Binding-site contacts:
Ligand atom C1 contacts residue ASN247 of chain 1.E at 3.9 Å.
Ligand atom O3 contacts residue THR246 of chain 1.E at 4.3 Å.
Ligand atom N2 contacts residue ASN244 of chain 1.E at 2.4 Å (h-bond).
Ligand atom C4 contacts residue ASN244 of chain 1.E at 4.1 Å.
Ligand atom C5 contacts residue THR246 of chain 1.E at 3.8 Å.
Ligand atom O5 contacts residue THR246 of chain 1.E at 3.8 Å.
Ligand atom C5 contacts residue ASN244 of chain 1.E at 3.5 Å.
Ligand atom C8 contacts residue ASN244 of chain 1.E at 4.1 Å.
Ligand atom O4 contacts residue THR246 of chain 1.E at 4.5 Å.
Ligand atom O5 contacts residue ASN244 of chain 1.E at 2.3 Å (h-bond).
Ligand atom C2 contacts residue ASN244 of chain 1.E at 2.2 Å.
Ligand atom C1 contacts residue ASN244 of chain 1.E at 1.3 Å.
Ligand atom C5 contacts residue ASN247 of chain 1.E at 4.4 Å.
Ligand atom C7 contacts residue ASN244 of chain 1.E at 3.0 Å.
Ligand atom C1 contacts residue THR246 of chain 1.E at 2.7 Å.
Ligand atom C4 contacts residue THR246 of chain 1.E at 3.9 Å.
Ligand atom O7 contacts residue ASN244 of chain 1.E at 3.5 Å (h-bond).
Ligand atom C7 contacts residue THR246 of chain 1.E at 4.5 Å.
Ligand atom O5 contacts residue ASN247 of chain 1.E at 3.9 Å.
Ligand atom C3 contacts residue THR246 of chain 1.E at 3.2 Å.
Ligand atom C2 contacts residue THR246 of chain 1.E at 3.1 Å.
Ligand atom C3 contacts residue ASN244 of chain 1.E at 3.6 Å.
Ligand atom N2 contacts residue THR246 of chain 1.E at 3.2 Å (h-bond).
Ligand atom O6 contacts residue ASN247 of chain 1.E at 3.5 Å (h-bond).

Sequence of chain 1.E:
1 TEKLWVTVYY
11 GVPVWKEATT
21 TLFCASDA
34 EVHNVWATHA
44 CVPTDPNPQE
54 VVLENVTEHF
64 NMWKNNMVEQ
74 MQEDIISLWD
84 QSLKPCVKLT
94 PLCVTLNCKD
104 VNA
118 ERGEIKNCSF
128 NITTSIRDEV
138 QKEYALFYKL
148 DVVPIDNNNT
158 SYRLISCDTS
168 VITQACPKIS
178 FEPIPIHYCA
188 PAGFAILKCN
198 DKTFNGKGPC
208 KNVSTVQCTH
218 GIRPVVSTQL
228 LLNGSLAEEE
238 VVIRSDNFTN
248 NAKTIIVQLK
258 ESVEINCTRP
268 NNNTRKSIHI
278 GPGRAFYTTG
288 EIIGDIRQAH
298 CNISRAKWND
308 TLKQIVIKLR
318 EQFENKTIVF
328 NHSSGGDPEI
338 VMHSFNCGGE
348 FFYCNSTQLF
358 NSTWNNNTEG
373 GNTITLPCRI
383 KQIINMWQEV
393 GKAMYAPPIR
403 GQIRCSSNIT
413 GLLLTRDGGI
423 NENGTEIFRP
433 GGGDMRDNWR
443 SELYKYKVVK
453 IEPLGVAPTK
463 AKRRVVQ

A protein and the small-molecule ligand that binds it are described below.
Small molecule (SMILES): CC(=O)N[C@H]1[C@H](O[C@H]2[C@H](O)[C@@H](NC(C)=O)CO[C@@H]2CO)O[C@H](CO)[C@@H](O)[C@@H]1O